A protein and the small-molecule ligand that binds it are described below.
Small molecule (SMILES): OC[C@H]1O[C@@](CO)(O[C@H]2O[C@H](CO)[C@@H](O)[C@H](O)[C@H]2O)[C@@H](O)[C@@H]1O

Sequence of chain 1.A:
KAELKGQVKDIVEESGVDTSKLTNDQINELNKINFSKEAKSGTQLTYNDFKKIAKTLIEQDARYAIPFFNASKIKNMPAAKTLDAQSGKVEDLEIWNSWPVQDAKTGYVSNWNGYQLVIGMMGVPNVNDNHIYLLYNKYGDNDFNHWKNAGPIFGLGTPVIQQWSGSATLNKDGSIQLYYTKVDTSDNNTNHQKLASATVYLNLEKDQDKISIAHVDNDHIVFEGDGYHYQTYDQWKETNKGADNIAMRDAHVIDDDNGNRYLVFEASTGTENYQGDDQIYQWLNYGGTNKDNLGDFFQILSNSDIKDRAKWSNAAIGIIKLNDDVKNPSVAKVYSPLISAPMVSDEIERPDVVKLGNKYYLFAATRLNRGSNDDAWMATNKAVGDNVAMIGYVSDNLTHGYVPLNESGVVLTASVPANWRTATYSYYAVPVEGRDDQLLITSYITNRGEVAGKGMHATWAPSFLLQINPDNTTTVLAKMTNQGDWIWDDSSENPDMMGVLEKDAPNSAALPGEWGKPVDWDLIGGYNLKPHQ

Binding-site contacts:
Ligand atom O2 contacts residue ASN158 of chain 1.A at 4.4 Å.
Ligand atom O3 contacts residue ARG480 of chain 1.A at 2.8 Å (salt-bridge).
Ligand atom C2 contacts residue ASN158 of chain 1.A at 4.0 Å.
Ligand atom O1 contacts residue ASN158 of chain 1.A at 3.3 Å (h-bond).
Ligand atom C2 contacts residue ASN160 of chain 1.A at 4.5 Å.
Ligand atom C3 contacts residue ASN160 of chain 1.A at 4.1 Å.
Ligand atom O4 contacts residue ASN162 of chain 1.A at 3.5 Å (h-bond).
Ligand atom C2 contacts residue GLY481 of chain 1.A at 4.4 Å.
Ligand atom O4 contacts residue ARG480 of chain 1.A at 3.7 Å.
Ligand atom O6 contacts residue VAL483 of chain 2.A at 2.7 Å (h-bond).
Ligand atom O1 contacts residue VAL159 of chain 1.A at 4.4 Å.
Ligand atom O4 contacts residue ASN160 of chain 1.A at 4.1 Å.
Ligand atom O2 contacts residue ARG480 of chain 1.A at 4.2 Å.
Ligand atom O1 contacts residue GLY485 of chain 2.A at 4.0 Å.
Ligand atom O5 contacts residue VAL483 of chain 2.A at 4.0 Å.
Ligand atom C2 contacts residue VAL159 of chain 1.A at 4.4 Å (hydrophobic).
Ligand atom O6 contacts residue ASN160 of chain 1.A at 4.0 Å.
Ligand atom O6 contacts residue ASN451 of chain 2.A at 3.6 Å.
Ligand atom C3 contacts residue ARG480 of chain 1.A at 3.8 Å.
Ligand atom C3 contacts residue VAL159 of chain 1.A at 3.7 Å (hydrophobic).
Ligand atom C4 contacts residue ARG480 of chain 1.A at 4.2 Å.
Ligand atom O5 contacts residue ASN158 of chain 1.A at 4.0 Å.
Ligand atom O2 contacts residue GLY481 of chain 1.A at 4.1 Å.
Ligand atom O1 contacts residue ASN160 of chain 1.A at 4.3 Å.
Ligand atom O6 contacts residue LYS549 of chain 2.A at 3.5 Å.
Ligand atom C1 contacts residue ASN158 of chain 1.A at 3.8 Å.
Ligand atom O3 contacts residue VAL159 of chain 1.A at 4.1 Å.
Ligand atom C5 contacts residue ASN160 of chain 1.A at 3.8 Å.
Ligand atom C6 contacts residue VAL483 of chain 2.A at 3.9 Å (hydrophobic).
Ligand atom C1 contacts residue ASN160 of chain 1.A at 3.8 Å.
Ligand atom C6 contacts residue ASN160 of chain 1.A at 4.1 Å.
Ligand atom O5 contacts residue ASN160 of chain 1.A at 4.3 Å.
Ligand atom C1 contacts residue VAL159 of chain 1.A at 3.7 Å (hydrophobic).
Ligand atom C1 contacts residue ASN158 of chain 1.A at 3.3 Å.

Sequence of chain 2.A:
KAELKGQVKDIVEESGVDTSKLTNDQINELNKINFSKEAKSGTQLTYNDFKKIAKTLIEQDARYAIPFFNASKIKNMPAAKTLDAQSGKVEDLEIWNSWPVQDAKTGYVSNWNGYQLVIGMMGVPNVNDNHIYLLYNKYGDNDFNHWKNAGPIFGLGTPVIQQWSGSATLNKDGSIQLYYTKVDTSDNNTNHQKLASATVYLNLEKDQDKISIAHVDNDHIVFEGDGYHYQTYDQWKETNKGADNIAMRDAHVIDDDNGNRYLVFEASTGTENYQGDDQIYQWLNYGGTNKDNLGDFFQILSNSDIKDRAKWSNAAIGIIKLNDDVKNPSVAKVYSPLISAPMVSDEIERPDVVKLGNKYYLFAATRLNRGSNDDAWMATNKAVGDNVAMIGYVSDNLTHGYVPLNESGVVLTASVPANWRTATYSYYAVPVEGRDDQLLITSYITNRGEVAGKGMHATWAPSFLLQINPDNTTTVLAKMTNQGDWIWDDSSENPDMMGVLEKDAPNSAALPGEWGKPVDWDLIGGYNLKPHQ